Binding-site contacts:
Ligand atom O5 contacts residue ASN165 of chain 1.F at 2.4 Å (h-bond).
Ligand atom C2 contacts residue ASN165 of chain 1.F at 2.4 Å.
Ligand atom C5 contacts residue THR167 of chain 1.F at 3.8 Å.
Ligand atom O7 contacts residue ASN165 of chain 1.F at 3.0 Å (h-bond).
Ligand atom C1 contacts residue ASN165 of chain 1.F at 1.4 Å.
Ligand atom O6 contacts residue THR167 of chain 1.F at 4.0 Å.
Ligand atom O5 contacts residue THR167 of chain 1.F at 3.4 Å (h-bond).
Ligand atom C5 contacts residue ASN165 of chain 1.F at 3.7 Å.
Ligand atom C1 contacts residue THR167 of chain 1.F at 4.5 Å.
Ligand atom C7 contacts residue ASN165 of chain 1.F at 3.1 Å.
Ligand atom N2 contacts residue ASN165 of chain 1.F at 2.9 Å (h-bond).
Ligand atom C6 contacts residue THR167 of chain 1.F at 3.2 Å.
Ligand atom C4 contacts residue ASN165 of chain 1.F at 4.2 Å.
Ligand atom C8 contacts residue ASN165 of chain 1.F at 4.3 Å.
Ligand atom C3 contacts residue ASN165 of chain 1.F at 3.8 Å.

A protein and the small-molecule ligand that binds it are described below.
Small molecule (SMILES): CC(=O)N[C@@H]1[C@@H](O)[C@H](O)[C@@H](CO)O[C@H]1O

Sequence of chain 1.F:
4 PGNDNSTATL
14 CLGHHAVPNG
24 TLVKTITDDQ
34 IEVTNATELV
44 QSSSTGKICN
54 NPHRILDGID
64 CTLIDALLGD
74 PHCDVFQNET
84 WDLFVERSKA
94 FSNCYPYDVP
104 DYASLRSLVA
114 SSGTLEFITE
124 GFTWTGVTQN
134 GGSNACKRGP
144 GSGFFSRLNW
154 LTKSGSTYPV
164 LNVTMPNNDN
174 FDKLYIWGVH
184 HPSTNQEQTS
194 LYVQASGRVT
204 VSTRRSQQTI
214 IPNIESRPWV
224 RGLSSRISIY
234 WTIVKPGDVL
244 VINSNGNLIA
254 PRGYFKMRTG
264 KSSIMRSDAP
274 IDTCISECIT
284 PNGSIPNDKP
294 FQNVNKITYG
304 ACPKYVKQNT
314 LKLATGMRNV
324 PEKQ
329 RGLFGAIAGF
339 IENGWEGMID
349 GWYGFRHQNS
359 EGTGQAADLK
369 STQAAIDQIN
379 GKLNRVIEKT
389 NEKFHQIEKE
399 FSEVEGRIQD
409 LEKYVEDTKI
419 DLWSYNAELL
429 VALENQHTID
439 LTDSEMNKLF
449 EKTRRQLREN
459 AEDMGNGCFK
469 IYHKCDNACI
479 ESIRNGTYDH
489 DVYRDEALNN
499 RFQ